Binding-site contacts:
Ligand atom NAA contacts residue ZN1 of chain 1.B at 2.0 Å.
Ligand atom CAI contacts residue LEU205 of chain 1.A at 4.0 Å (hydrophobic).
Ligand atom OAD contacts residue VAL123 of chain 1.A at 4.0 Å.
Ligand atom OAC contacts residue SER198 of chain 1.A at 4.0 Å.
Ligand atom OAD contacts residue HIS96 of chain 1.A at 3.3 Å.
Ligand atom SBG contacts residue HIS121 of chain 1.A at 4.0 Å.
Ligand atom O contacts residue LEU199 of chain 1.A at 3.9 Å.
Ligand atom CAP contacts residue GLN94 of chain 1.A at 3.6 Å.
Ligand atom NAX contacts residue PHE132 of chain 1.A at 4.0 Å.
Ligand atom NAA contacts residue THR200 of chain 1.A at 2.8 Å (h-bond).
Ligand atom CBC contacts residue HIS96 of chain 1.A at 4.0 Å.
Ligand atom CAQ contacts residue THR201 of chain 1.A at 3.4 Å.
Ligand atom O contacts residue PRO202 of chain 1.A at 4.0 Å.
Ligand atom OAD contacts residue TRP210 of chain 1.A at 4.0 Å.
Ligand atom CA contacts residue PHE132 of chain 1.A at 4.0 Å (hydrophobic).
Ligand atom NAA contacts residue HIS98 of chain 1.A at 3.3 Å (h-bond).
Ligand atom CAU contacts residue PRO203 of chain 1.A at 3.5 Å (hydrophobic).
Ligand atom SBG contacts residue THR200 of chain 1.A at 3.9 Å.
Ligand atom SBG contacts residue ZN1 of chain 1.B at 3.1 Å.
Ligand atom CAR contacts residue HIS96 of chain 1.A at 3.8 Å.
Ligand atom OAD contacts residue ZN1 of chain 1.B at 3.0 Å.
Ligand atom SBG contacts residue HIS96 of chain 1.A at 3.9 Å.
Ligand atom OAD contacts residue VAL144 of chain 1.A at 3.8 Å.
Ligand atom CAJ contacts residue LEU205 of chain 1.A at 4.0 Å (hydrophobic).
Ligand atom CAJ contacts residue VAL136 of chain 1.A at 3.8 Å (hydrophobic).
Ligand atom O contacts residue PRO203 of chain 1.A at 3.9 Å.
Ligand atom CAJ contacts residue GLN137 of chain 1.A at 4.0 Å.
Ligand atom CBC contacts residue LEU199 of chain 1.A at 4.0 Å (hydrophobic).
Ligand atom CAO contacts residue THR201 of chain 1.A at 3.5 Å.
Ligand atom NAA contacts residue HIS121 of chain 1.A at 3.5 Å (h-bond).
Ligand atom CAF contacts residue LEU205 of chain 1.A at 3.8 Å (hydrophobic).
Ligand atom CAR contacts residue VAL123 of chain 1.A at 3.7 Å (hydrophobic).
Ligand atom OAD contacts residue HIS121 of chain 1.A at 3.4 Å (h-bond).
Ligand atom NAA contacts residue HIS96 of chain 1.A at 3.2 Å (h-bond).
Ligand atom CAQ contacts residue LEU199 of chain 1.A at 3.8 Å (hydrophobic).
Ligand atom CAO contacts residue LEU199 of chain 1.A at 3.9 Å (hydrophobic).
Ligand atom OAC contacts residue THR200 of chain 1.A at 2.9 Å (h-bond).
Ligand atom OAC contacts residue LEU199 of chain 1.A at 3.3 Å.
Ligand atom CAN contacts residue VAL136 of chain 1.A at 4.0 Å (hydrophobic).
Ligand atom OAC contacts residue TRP210 of chain 1.A at 3.5 Å.

Sequence of chain 1.A:
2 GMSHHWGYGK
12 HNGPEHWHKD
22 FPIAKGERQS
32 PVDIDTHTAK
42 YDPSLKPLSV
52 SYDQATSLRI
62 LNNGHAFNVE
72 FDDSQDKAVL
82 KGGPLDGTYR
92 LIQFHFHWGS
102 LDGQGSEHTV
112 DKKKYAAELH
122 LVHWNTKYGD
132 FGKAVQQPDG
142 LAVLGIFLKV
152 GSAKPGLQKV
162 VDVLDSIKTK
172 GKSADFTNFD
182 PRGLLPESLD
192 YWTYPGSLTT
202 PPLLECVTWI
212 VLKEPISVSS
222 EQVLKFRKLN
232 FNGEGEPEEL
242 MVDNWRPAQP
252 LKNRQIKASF

The protein below binds the small molecule below.
Small molecule (SMILES): NS(=O)(=O)c1ccc(NC(=O)CN2CCN(C(c3ccccc3)c3ccccc3)CC2)cc1